Binding-site contacts:
Ligand atom C20 contacts residue PHE65 of chain 1.A at 3.9 Å (hydrophobic).
Ligand atom O1 contacts residue ILE142 of chain 1.A at 4.1 Å.
Ligand atom C10 contacts residue GLY85 of chain 1.A at 4.1 Å.
Ligand atom C7 contacts residue CYS86 of chain 1.A at 3.6 Å (hydrophobic).
Ligand atom C4 contacts residue ILE142 of chain 1.A at 3.7 Å (hydrophobic).
Ligand atom C17 contacts residue LEU56 of chain 1.A at 4.0 Å (hydrophobic).
Ligand atom C15 contacts residue PHE65 of chain 1.A at 3.4 Å (hydrophobic).
Ligand atom C7 contacts residue ILE142 of chain 1.A at 4.0 Å (hydrophobic).
Ligand atom O1 contacts residue SER143 of chain 1.A at 3.0 Å (h-bond).
Ligand atom C6 contacts residue GLY85 of chain 1.A at 3.8 Å.
Ligand atom C14 contacts residue ARG89 of chain 1.A at 4.0 Å.
Ligand atom C2 contacts residue ILE142 of chain 1.A at 3.8 Å (hydrophobic).
Ligand atom C12 contacts residue ILE142 of chain 1.A at 4.0 Å (hydrophobic).
Ligand atom C14 contacts residue SER143 of chain 1.A at 3.4 Å.
Ligand atom F contacts residue MET165 of chain 1.A at 3.7 Å.
Ligand atom C6 contacts residue ARG89 of chain 1.A at 3.8 Å.
Ligand atom C18 contacts residue ILE82 of chain 1.A at 4.2 Å (hydrophobic).
Ligand atom C17 contacts residue PHE65 of chain 1.A at 3.4 Å (hydrophobic).
Ligand atom C12 contacts residue CYS86 of chain 1.A at 3.5 Å (hydrophobic).
Ligand atom C20 contacts residue GLU60 of chain 1.A at 3.7 Å.
Ligand atom C8 contacts residue ILE142 of chain 1.A at 3.8 Å (hydrophobic).
Ligand atom C19 contacts residue LEU56 of chain 1.A at 4.1 Å (hydrophobic).
Ligand atom C10 contacts residue PHE65 of chain 1.A at 4.0 Å (hydrophobic).
Ligand atom O1 contacts residue GLU144 of chain 1.A at 4.2 Å.
Ligand atom C14 contacts residue ILE142 of chain 1.A at 4.1 Å (hydrophobic).
Ligand atom C2 contacts residue CYS86 of chain 1.A at 3.7 Å (hydrophobic).
Ligand atom C4 contacts residue CYS86 of chain 1.A at 3.8 Å (hydrophobic).
Ligand atom O2 contacts residue ILE142 of chain 1.A at 3.3 Å.
Ligand atom C9 contacts residue ILE82 of chain 1.A at 4.1 Å (hydrophobic).
Ligand atom C11 contacts residue ILE142 of chain 1.A at 4.1 Å (hydrophobic).
Ligand atom O2 contacts residue SER143 of chain 1.A at 3.3 Å (h-bond).
Ligand atom C16 contacts residue ARG81 of chain 1.A at 3.6 Å.
Ligand atom C9 contacts residue MET149 of chain 1.A at 4.0 Å (hydrophobic).
Ligand atom C8 contacts residue CYS86 of chain 1.A at 3.7 Å (hydrophobic).
Ligand atom C1 contacts residue GLY85 of chain 1.A at 4.2 Å.
Ligand atom C16 contacts residue ILE82 of chain 1.A at 3.6 Å (hydrophobic).
Ligand atom F contacts residue CYS86 of chain 1.A at 4.1 Å.
Ligand atom C8 contacts residue ILE82 of chain 1.A at 3.8 Å (hydrophobic).
Ligand atom C18 contacts residue ARG81 of chain 1.A at 3.6 Å.
Ligand atom C11 contacts residue CYS86 of chain 1.A at 3.5 Å (hydrophobic).

Sequence of chain 1.A:
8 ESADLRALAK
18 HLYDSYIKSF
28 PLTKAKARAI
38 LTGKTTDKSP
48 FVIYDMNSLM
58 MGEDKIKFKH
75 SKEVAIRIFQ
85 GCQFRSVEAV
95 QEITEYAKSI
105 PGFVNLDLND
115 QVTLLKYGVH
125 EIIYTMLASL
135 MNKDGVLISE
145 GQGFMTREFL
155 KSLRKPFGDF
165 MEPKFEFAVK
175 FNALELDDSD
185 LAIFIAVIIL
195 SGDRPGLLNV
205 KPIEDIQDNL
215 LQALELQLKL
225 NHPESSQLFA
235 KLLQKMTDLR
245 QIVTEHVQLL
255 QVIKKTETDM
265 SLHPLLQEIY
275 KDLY

A small-molecule ligand and the protein it binds are described below.
Small molecule (SMILES): CSc1ccc(/C=C2/C(C)=C(CC(=O)O)c3cc(F)ccc32)cc1